Sequence of chain 7.D:
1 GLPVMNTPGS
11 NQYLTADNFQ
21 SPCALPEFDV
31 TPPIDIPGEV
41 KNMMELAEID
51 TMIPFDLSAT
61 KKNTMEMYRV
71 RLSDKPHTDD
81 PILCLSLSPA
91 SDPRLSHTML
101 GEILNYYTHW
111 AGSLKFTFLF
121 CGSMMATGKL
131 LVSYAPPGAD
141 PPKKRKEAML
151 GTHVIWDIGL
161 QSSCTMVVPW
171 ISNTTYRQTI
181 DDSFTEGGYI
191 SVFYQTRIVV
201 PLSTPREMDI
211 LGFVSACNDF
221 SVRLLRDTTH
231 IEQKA

Sequence of chain 7.B:
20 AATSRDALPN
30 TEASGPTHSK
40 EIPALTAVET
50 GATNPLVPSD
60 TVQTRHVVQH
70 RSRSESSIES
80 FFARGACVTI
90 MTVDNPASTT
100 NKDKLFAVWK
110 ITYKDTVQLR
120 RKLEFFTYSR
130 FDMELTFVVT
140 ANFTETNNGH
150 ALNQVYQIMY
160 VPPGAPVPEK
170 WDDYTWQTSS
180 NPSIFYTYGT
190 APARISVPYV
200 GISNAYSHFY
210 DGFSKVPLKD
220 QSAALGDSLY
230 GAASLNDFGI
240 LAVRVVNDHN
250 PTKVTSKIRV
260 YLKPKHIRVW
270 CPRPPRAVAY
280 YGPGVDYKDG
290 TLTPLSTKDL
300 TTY

Binding-site contacts:
Ligand atom O22 contacts residue TYR112 of chain 7.B at 3.5 Å.
Ligand atom C12 contacts residue PHE237 of chain 7.B at 3.5 Å (hydrophobic).
Ligand atom N4 contacts residue LEU134 of chain 7.B at 3.7 Å.
Ligand atom C10 contacts residue ILE110 of chain 7.B at 3.5 Å (hydrophobic).
Ligand atom C13 contacts residue MET132 of chain 7.B at 3.8 Å (hydrophobic).
Ligand atom C20 contacts residue TYR205 of chain 7.B at 3.5 Å (hydrophobic).
Ligand atom C4 contacts residue TYR159 of chain 7.B at 3.5 Å (hydrophobic).
Ligand atom C4 contacts residue VAL196 of chain 7.B at 3.9 Å (hydrophobic).
Ligand atom C11 contacts residue ILE110 of chain 7.B at 3.6 Å (hydrophobic).
Ligand atom C18 contacts residue PHE237 of chain 7.B at 3.6 Å (hydrophobic).
Ligand atom O22 contacts residue TYR205 of chain 7.B at 3.8 Å.
Ligand atom C25 contacts residue SER206 of chain 7.B at 3.8 Å.
Ligand atom C13 contacts residue VAL199 of chain 7.B at 3.7 Å (hydrophobic).
Ligand atom C11 contacts residue LEU134 of chain 7.B at 3.8 Å (hydrophobic).
Ligand atom C5 contacts residue VAL196 of chain 7.B at 3.8 Å (hydrophobic).
Ligand atom O14 contacts residue MET132 of chain 7.B at 3.4 Å.
Ligand atom C17 contacts residue PHE237 of chain 7.B at 3.7 Å (hydrophobic).
Ligand atom C21 contacts residue PHE237 of chain 7.B at 3.7 Å (hydrophobic).
Ligand atom C2 contacts residue ILE194 of chain 7.B at 3.5 Å (hydrophobic).
Ligand atom C2 contacts residue TYR159 of chain 7.B at 3.5 Å (hydrophobic).
Ligand atom C1 contacts residue PRO181 of chain 7.B at 3.7 Å (hydrophobic).
Ligand atom C7 contacts residue VAL196 of chain 7.B at 3.6 Å (hydrophobic).
Ligand atom C7 contacts residue TYR159 of chain 7.B at 3.7 Å (hydrophobic).
Ligand atom N3 contacts residue LEU240 of chain 7.B at 3.5 Å.
Ligand atom C8 contacts residue VAL199 of chain 7.B at 3.7 Å (hydrophobic).
Ligand atom N3 contacts residue ILE194 of chain 7.B at 3.6 Å.
Ligand atom C3 contacts residue TYR159 of chain 7.B at 3.6 Å (hydrophobic).
Ligand atom N4 contacts residue LEU240 of chain 7.B at 3.6 Å.
Ligand atom N3 contacts residue TYR159 of chain 7.B at 3.9 Å.
Ligand atom C17 contacts residue TYR112 of chain 7.B at 3.8 Å (hydrophobic).
Ligand atom C25 contacts residue ASP236 of chain 7.B at 3.5 Å.
Ligand atom C18 contacts residue TYR112 of chain 7.B at 3.7 Å (hydrophobic).
Ligand atom C10 contacts residue MET132 of chain 7.B at 3.3 Å (hydrophobic).
Ligand atom C21 contacts residue TYR112 of chain 7.B at 3.3 Å (hydrophobic).
Ligand atom O23 contacts residue PHE237 of chain 7.B at 3.8 Å.
Ligand atom C19 contacts residue TYR205 of chain 7.B at 3.7 Å (hydrophobic).
Ligand atom O23 contacts residue TYR112 of chain 7.B at 3.5 Å.
Ligand atom C8 contacts residue VAL196 of chain 7.B at 3.6 Å (hydrophobic).
Ligand atom N6 contacts residue VAL196 of chain 7.B at 3.9 Å.
Ligand atom C3 contacts residue ALA24 of chain 7.D at 3.5 Å (hydrophobic).

This protein binds this small molecule.
Small molecule (SMILES): CCOC(=O)c1ccc(OCCC2CCN(c3ccc(C)nn3)CC2)cc1